A protein and the small-molecule ligand that binds it are described below.
Small molecule (SMILES): Cc1onc(-c2cccnc2Cl)c1C(=O)N1CCN(c2ccc([N+](=O)[O-])cc2Cl)CC1

Binding-site contacts:
Ligand atom C10 contacts residue ARG298 of chain 1.A at 3.6 Å.
Ligand atom C4 contacts residue ARG298 of chain 1.A at 2.6 Å.
Ligand atom C17 contacts residue ASN302 of chain 1.A at 3.5 Å.
Ligand atom C3 contacts residue ARG298 of chain 1.A at 3.2 Å.
Ligand atom N25 contacts residue ARG298 of chain 1.A at 3.7 Å.
Ligand atom C3 contacts residue TYR282 of chain 1.A at 3.7 Å (hydrophobic).
Ligand atom O26 contacts residue TYR282 of chain 1.A at 3.8 Å.
Ligand atom C19 contacts residue ASN302 of chain 1.A at 3.2 Å.
Ligand atom CL30 contacts residue ASN302 of chain 1.A at 3.8 Å.
Ligand atom N25 contacts residue LEU299 of chain 1.A at 3.8 Å.
Ligand atom C11 contacts residue ASN302 of chain 1.A at 4.0 Å.
Ligand atom O28 contacts residue TYR289 of chain 1.A at 3.5 Å.
Ligand atom C16 contacts residue TYR282 of chain 1.A at 3.5 Å (hydrophobic).
Ligand atom O28 contacts residue TYR282 of chain 1.A at 4.1 Å.
Ligand atom C5 contacts residue LEU299 of chain 1.A at 3.7 Å (hydrophobic).
Ligand atom C3 contacts residue ASN302 of chain 1.A at 4.2 Å.
Ligand atom C11 contacts residue TYR282 of chain 1.A at 3.4 Å (hydrophobic).
Ligand atom O28 contacts residue ASP295 of chain 1.A at 3.0 Å (salt-bridge).
Ligand atom N23 contacts residue ASN302 of chain 1.A at 3.6 Å.
Ligand atom C1 contacts residue TYR282 of chain 1.A at 3.5 Å (hydrophobic).
Ligand atom O26 contacts residue ASP295 of chain 1.A at 3.1 Å.
Ligand atom N23 contacts residue TYR282 of chain 1.A at 4.1 Å.
Ligand atom C5 contacts residue TYR282 of chain 1.A at 3.6 Å (hydrophobic).
Ligand atom O26 contacts residue ARG298 of chain 1.A at 3.5 Å.
Ligand atom C6 contacts residue GLU287 of chain 1.A at 4.0 Å.
Ligand atom C4 contacts residue TYR282 of chain 1.A at 3.5 Å (hydrophobic).
Ligand atom C17 contacts residue ARG298 of chain 1.A at 3.6 Å.
Ligand atom CL30 contacts residue LEU299 of chain 1.A at 3.8 Å.
Ligand atom C9 contacts residue TYR282 of chain 1.A at 3.5 Å (hydrophobic).
Ligand atom C10 contacts residue ASP295 of chain 1.A at 4.2 Å.
Ligand atom N25 contacts residue ASP295 of chain 1.A at 3.2 Å (salt-bridge).
Ligand atom C6 contacts residue TYR282 of chain 1.A at 3.7 Å (hydrophobic).
Ligand atom C5 contacts residue ARG298 of chain 1.A at 4.3 Å.
Ligand atom O28 contacts residue LEU299 of chain 1.A at 3.2 Å.
Ligand atom C9 contacts residue ASN302 of chain 1.A at 3.7 Å.
Ligand atom N24 contacts residue ASN302 of chain 1.A at 4.3 Å.
Ligand atom N25 contacts residue TYR282 of chain 1.A at 3.6 Å (h-bond).
Ligand atom CL30 contacts residue TYR282 of chain 1.A at 3.8 Å.
Ligand atom C10 contacts residue TYR282 of chain 1.A at 3.4 Å (hydrophobic).
Ligand atom C10 contacts residue LEU299 of chain 1.A at 4.0 Å (hydrophobic).

Sequence of chain 1.A:
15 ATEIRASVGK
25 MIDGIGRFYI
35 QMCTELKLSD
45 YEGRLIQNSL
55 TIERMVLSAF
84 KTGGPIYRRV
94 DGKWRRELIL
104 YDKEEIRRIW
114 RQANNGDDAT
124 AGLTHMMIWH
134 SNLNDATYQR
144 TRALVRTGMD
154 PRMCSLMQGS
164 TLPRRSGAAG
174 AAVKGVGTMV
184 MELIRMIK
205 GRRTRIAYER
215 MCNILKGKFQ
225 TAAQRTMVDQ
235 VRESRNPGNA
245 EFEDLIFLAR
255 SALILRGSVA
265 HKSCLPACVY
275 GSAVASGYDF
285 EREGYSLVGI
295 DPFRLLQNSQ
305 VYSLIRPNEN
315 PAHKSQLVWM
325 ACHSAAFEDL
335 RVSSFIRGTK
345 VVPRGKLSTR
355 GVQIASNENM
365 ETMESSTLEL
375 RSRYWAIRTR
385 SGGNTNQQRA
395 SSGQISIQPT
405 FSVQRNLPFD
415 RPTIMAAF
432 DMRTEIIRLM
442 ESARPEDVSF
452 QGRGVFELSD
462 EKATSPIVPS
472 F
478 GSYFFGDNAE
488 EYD